The small molecule below binds the protein below.
Small molecule (SMILES): CC(=O)N[C@H]1[C@H](O[C@H]2[C@H](O)[C@@H](NC(C)=O)CO[C@@H]2CO)O[C@H](CO)[C@@H](O[C@@H]2O[C@H](CO)[C@@H](O)[C@H](O[C@H]3O[C@H](CO)[C@@H](O)[C@H](O)[C@@H]3O)[C@@H]2O)[C@@H]1O

Binding-site contacts:
Ligand atom O7 contacts residue ARG214 of chain 1.A at 4.1 Å.
Ligand atom C4 contacts residue TRP216 of chain 1.A at 4.2 Å (hydrophobic).
Ligand atom O7 contacts residue TRP216 of chain 1.A at 2.9 Å (h-bond).
Ligand atom C2 contacts residue TRP216 of chain 1.A at 3.9 Å (hydrophobic).
Ligand atom C1 contacts residue SER213 of chain 1.A at 3.5 Å.
Ligand atom N2 contacts residue TRP216 of chain 1.A at 4.4 Å.
Ligand atom O6 contacts residue THR161 of chain 1.E at 3.9 Å.
Ligand atom C3 contacts residue ASN159 of chain 1.E at 3.8 Å.
Ligand atom C3 contacts residue TRP216 of chain 1.A at 3.9 Å (hydrophobic).
Ligand atom C8 contacts residue THR161 of chain 1.E at 3.4 Å.
Ligand atom O3 contacts residue TRP216 of chain 1.A at 3.6 Å.
Ligand atom C5 contacts residue TRP216 of chain 1.A at 4.0 Å (hydrophobic).
Ligand atom O4 contacts residue TRP216 of chain 1.A at 3.5 Å.
Ligand atom C2 contacts residue SER213 of chain 1.A at 3.5 Å.
Ligand atom C7 contacts residue PRO215 of chain 1.A at 4.3 Å (hydrophobic).
Ligand atom O6 contacts residue TRP216 of chain 1.A at 4.3 Å.
Ligand atom C3 contacts residue TRP216 of chain 1.A at 4.2 Å (hydrophobic).
Ligand atom O3 contacts residue SER221 of chain 1.A at 4.2 Å.
Ligand atom C8 contacts residue THR181 of chain 1.A at 3.9 Å.
Ligand atom O5 contacts residue ASN159 of chain 1.E at 2.2 Å (h-bond).
Ligand atom C7 contacts residue SER213 of chain 1.A at 3.5 Å.
Ligand atom C4 contacts residue ASN159 of chain 1.E at 4.2 Å.
Ligand atom C1 contacts residue TRP216 of chain 1.A at 4.0 Å (hydrophobic).
Ligand atom C2 contacts residue ASN159 of chain 1.E at 2.5 Å.
Ligand atom C8 contacts residue SER213 of chain 1.A at 3.5 Å.
Ligand atom C3 contacts residue SER221 of chain 1.A at 4.3 Å.
Ligand atom C6 contacts residue THR161 of chain 1.E at 3.6 Å.
Ligand atom N2 contacts residue ASN159 of chain 1.E at 3.0 Å (h-bond).
Ligand atom C7 contacts residue TRP216 of chain 1.A at 3.9 Å (hydrophobic).
Ligand atom O5 contacts residue TRP216 of chain 1.A at 4.5 Å.
Ligand atom C5 contacts residue ASN159 of chain 1.E at 3.5 Å.
Ligand atom C8 contacts residue VAL236 of chain 1.E at 4.4 Å (hydrophobic).
Ligand atom O6 contacts residue TRP216 of chain 1.A at 3.6 Å.
Ligand atom N2 contacts residue SER213 of chain 1.A at 2.7 Å (h-bond).
Ligand atom C3 contacts residue SER213 of chain 1.A at 4.0 Å.
Ligand atom C1 contacts residue ASN159 of chain 1.E at 1.4 Å.
Ligand atom C7 contacts residue ASN159 of chain 1.E at 3.7 Å.
Ligand atom C4 contacts residue TRP216 of chain 1.A at 3.9 Å (hydrophobic).
Ligand atom O7 contacts residue PRO215 of chain 1.A at 3.3 Å.
Ligand atom O7 contacts residue ASN159 of chain 1.E at 3.9 Å.

Sequence of chain 1.A:
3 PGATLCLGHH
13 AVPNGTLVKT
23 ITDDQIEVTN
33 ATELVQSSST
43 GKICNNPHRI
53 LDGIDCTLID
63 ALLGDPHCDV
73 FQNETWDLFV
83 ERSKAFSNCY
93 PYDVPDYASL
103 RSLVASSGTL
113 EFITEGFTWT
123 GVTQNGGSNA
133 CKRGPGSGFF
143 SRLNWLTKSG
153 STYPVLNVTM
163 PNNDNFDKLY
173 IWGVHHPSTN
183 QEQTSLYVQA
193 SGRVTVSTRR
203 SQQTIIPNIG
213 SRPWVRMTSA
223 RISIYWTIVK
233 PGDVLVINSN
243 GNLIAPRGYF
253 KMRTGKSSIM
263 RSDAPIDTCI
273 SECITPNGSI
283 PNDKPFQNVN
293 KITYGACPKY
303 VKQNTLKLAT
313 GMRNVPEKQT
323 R

Sequence of chain 1.E:
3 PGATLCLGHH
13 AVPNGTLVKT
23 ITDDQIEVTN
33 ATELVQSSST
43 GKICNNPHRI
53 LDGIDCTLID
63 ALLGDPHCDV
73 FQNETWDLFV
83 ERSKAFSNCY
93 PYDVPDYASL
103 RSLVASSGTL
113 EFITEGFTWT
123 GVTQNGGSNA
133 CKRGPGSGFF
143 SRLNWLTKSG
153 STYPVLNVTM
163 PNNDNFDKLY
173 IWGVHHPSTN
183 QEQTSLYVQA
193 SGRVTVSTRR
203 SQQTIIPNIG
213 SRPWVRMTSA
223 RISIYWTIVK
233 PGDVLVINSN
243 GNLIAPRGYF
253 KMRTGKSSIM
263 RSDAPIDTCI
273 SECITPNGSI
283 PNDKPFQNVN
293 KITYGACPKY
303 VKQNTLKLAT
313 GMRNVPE